The protein below binds the small molecule below.
Small molecule (SMILES): CCCCCCCCCCO[C@@H]1O[C@H](CO)[C@@H](O[C@H]2O[C@H](CO)[C@@H](O)[C@H](O)[C@H]2O)[C@H](O)[C@H]1O

Sequence of chain 1.B:
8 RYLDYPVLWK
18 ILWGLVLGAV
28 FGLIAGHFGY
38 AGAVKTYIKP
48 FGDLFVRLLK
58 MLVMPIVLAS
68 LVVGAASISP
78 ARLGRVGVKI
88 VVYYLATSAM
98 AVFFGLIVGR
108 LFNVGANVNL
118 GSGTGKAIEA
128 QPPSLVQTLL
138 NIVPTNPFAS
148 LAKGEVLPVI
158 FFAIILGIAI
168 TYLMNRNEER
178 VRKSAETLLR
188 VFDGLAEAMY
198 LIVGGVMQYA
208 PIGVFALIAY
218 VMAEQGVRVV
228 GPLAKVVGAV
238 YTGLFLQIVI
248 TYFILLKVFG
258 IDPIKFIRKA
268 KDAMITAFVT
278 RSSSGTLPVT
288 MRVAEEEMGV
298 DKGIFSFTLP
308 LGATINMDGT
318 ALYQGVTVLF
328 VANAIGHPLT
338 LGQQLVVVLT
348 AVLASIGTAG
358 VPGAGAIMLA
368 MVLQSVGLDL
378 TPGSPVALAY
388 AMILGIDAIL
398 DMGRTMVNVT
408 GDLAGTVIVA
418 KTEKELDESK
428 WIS

Binding-site contacts:
Ligand atom C9 contacts residue ARG173 of chain 1.A at 4.3 Å.
Ligand atom O61 contacts residue LEU198 of chain 1.B at 3.2 Å.
Ligand atom O55 contacts residue GLN205 of chain 1.B at 3.4 Å (h-bond).
Ligand atom O49 contacts residue GLN205 of chain 1.B at 3.5 Å (h-bond).
Ligand atom O6 contacts residue ARG173 of chain 1.A at 2.8 Å (salt-bridge).
Ligand atom C3 contacts residue GLY201 of chain 1.B at 4.2 Å.
Ligand atom C1 contacts residue GLN205 of chain 1.B at 3.2 Å.
Ligand atom O1 contacts residue GLY201 of chain 1.B at 4.4 Å.
Ligand atom C22 contacts residue GLY202 of chain 1.B at 3.4 Å.
Ligand atom C2 contacts residue GLN205 of chain 1.B at 4.0 Å.
Ligand atom O16 contacts residue GLN205 of chain 1.B at 4.1 Å.
Ligand atom O4 contacts residue GLU293 of chain 1.B at 4.4 Å.
Ligand atom C6 contacts residue GLN205 of chain 1.B at 4.4 Å.
Ligand atom C57 contacts residue LEU198 of chain 1.B at 3.8 Å (hydrophobic).
Ligand atom C8 contacts residue ARG289 of chain 1.B at 4.4 Å.
Ligand atom C11 contacts residue LEU198 of chain 1.B at 4.4 Å (hydrophobic).
Ligand atom C5 contacts residue ARG289 of chain 1.B at 3.4 Å.
Ligand atom O1 contacts residue ARG289 of chain 1.B at 3.0 Å (salt-bridge).
Ligand atom C11 contacts residue GLU293 of chain 1.B at 3.9 Å.
Ligand atom C10 contacts residue ARG289 of chain 1.B at 3.4 Å.
Ligand atom C7 contacts residue ARG289 of chain 1.B at 4.0 Å.
Ligand atom C57 contacts residue GLY202 of chain 1.B at 3.9 Å.
Ligand atom O5 contacts residue GLY202 of chain 1.B at 3.9 Å.
Ligand atom O1 contacts residue LEU198 of chain 1.B at 4.2 Å.
Ligand atom C57 contacts residue GLY201 of chain 1.B at 4.3 Å.
Ligand atom O55 contacts residue GLY201 of chain 1.B at 4.4 Å.
Ligand atom C11 contacts residue ARG289 of chain 1.B at 3.2 Å.
Ligand atom C10 contacts residue GLY201 of chain 1.B at 4.3 Å.
Ligand atom C11 contacts residue ARG173 of chain 1.A at 4.1 Å.
Ligand atom O16 contacts residue LEU10 of chain 1.B at 4.2 Å.
Ligand atom C43 contacts residue PHE158 of chain 1.A at 4.4 Å (hydrophobic).
Ligand atom C9 contacts residue ARG289 of chain 1.B at 3.6 Å.
Ligand atom C19 contacts residue LEU10 of chain 1.B at 3.9 Å (hydrophobic).
Ligand atom O6 contacts residue GLU293 of chain 1.B at 4.4 Å.
Ligand atom C22 contacts residue GLN205 of chain 1.B at 3.5 Å.
Ligand atom O6 contacts residue LEU198 of chain 1.B at 4.2 Å.
Ligand atom C9 contacts residue LEU198 of chain 1.B at 4.1 Å (hydrophobic).
Ligand atom O4 contacts residue ARG289 of chain 1.B at 3.8 Å.
Ligand atom C25 contacts residue GLY202 of chain 1.B at 3.5 Å.
Ligand atom C31 contacts residue TYR206 of chain 1.B at 4.0 Å (hydrophobic).

Sequence of chain 1.A:
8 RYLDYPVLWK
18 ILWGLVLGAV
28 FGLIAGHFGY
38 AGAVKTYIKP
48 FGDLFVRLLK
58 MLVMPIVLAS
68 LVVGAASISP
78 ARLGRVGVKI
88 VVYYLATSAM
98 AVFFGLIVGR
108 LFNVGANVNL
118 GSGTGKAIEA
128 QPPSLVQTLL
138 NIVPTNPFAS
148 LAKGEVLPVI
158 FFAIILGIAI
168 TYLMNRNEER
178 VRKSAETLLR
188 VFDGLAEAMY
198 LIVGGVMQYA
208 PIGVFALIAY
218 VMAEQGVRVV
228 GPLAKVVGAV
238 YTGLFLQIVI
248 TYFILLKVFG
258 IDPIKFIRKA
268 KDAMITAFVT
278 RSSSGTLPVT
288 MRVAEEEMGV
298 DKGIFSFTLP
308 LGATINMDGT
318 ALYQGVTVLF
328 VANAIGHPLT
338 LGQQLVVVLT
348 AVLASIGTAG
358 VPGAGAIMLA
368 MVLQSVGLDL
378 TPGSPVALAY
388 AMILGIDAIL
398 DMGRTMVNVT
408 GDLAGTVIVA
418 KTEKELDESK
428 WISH